The protein below binds the small molecule below.
Small molecule (SMILES): C[C@]12OC[C@H](O)[C@H]1O[B-](O)(O)O2

Binding-site contacts:
Ligand atom O9 contacts residue TRP269 of chain 1.A at 2.8 Å (h-bond).
Ligand atom O1 contacts residue THR246 of chain 1.A at 4.0 Å.
Ligand atom O12 contacts residue GLN57 of chain 1.A at 3.4 Å (h-bond).
Ligand atom B contacts residue THR246 of chain 1.A at 3.5 Å.
Ligand atom O5 contacts residue ASN139 of chain 1.A at 3.1 Å (h-bond).
Ligand atom C6 contacts residue ASN139 of chain 1.A at 3.9 Å.
Ligand atom O9 contacts residue SER245 of chain 1.A at 3.5 Å.
Ligand atom O1 contacts residue SER245 of chain 1.A at 4.1 Å.
Ligand atom C8 contacts residue TRP62 of chain 1.A at 4.3 Å (hydrophobic).
Ligand atom O9 contacts residue ARG290 of chain 1.A at 4.1 Å.
Ligand atom C7 contacts residue GLN57 of chain 1.A at 4.1 Å.
Ligand atom O10 contacts residue SER59 of chain 1.A at 2.8 Å (h-bond).
Ligand atom B contacts residue SER59 of chain 1.A at 3.7 Å.
Ligand atom C4 contacts residue ARG195 of chain 1.A at 3.6 Å.
Ligand atom O9 contacts residue ARG195 of chain 1.A at 3.0 Å (salt-bridge).
Ligand atom O12 contacts residue PHE186 of chain 1.A at 4.2 Å.
Ligand atom B contacts residue ARG290 of chain 1.A at 3.6 Å.
Ligand atom O3 contacts residue ARG195 of chain 1.A at 2.9 Å (salt-bridge).
Ligand atom O10 contacts residue TRP269 of chain 1.A at 3.4 Å (h-bond).
Ligand atom B contacts residue ARG195 of chain 1.A at 3.7 Å.
Ligand atom C11 contacts residue ARG290 of chain 1.A at 3.9 Å.
Ligand atom C6 contacts residue ARG195 of chain 1.A at 3.9 Å.
Ligand atom O3 contacts residue ARG290 of chain 1.A at 2.9 Å (salt-bridge).
Ligand atom C8 contacts residue GLN57 of chain 1.A at 4.1 Å.
Ligand atom C4 contacts residue ARG290 of chain 1.A at 3.9 Å.
Ligand atom O1 contacts residue SER59 of chain 1.A at 3.5 Å (h-bond).
Ligand atom C8 contacts residue SER59 of chain 1.A at 3.8 Å.
Ligand atom C11 contacts residue TYR61 of chain 1.A at 3.8 Å (hydrophobic).
Ligand atom C7 contacts residue PHE186 of chain 1.A at 4.0 Å (hydrophobic).
Ligand atom B contacts residue TRP269 of chain 1.A at 3.6 Å.
Ligand atom C6 contacts residue PHE186 of chain 1.A at 3.8 Å (hydrophobic).
Ligand atom C11 contacts residue ASN139 of chain 1.A at 3.9 Å.
Ligand atom C4 contacts residue ASN139 of chain 1.A at 4.1 Å.
Ligand atom O10 contacts residue ARG290 of chain 1.A at 2.7 Å (salt-bridge).
Ligand atom O5 contacts residue ARG195 of chain 1.A at 3.2 Å (salt-bridge).
Ligand atom O10 contacts residue THR246 of chain 1.A at 2.9 Å (h-bond).
Ligand atom C11 contacts residue TRP62 of chain 1.A at 3.9 Å (hydrophobic).
Ligand atom O9 contacts residue THR246 of chain 1.A at 3.1 Å (h-bond).
Ligand atom O3 contacts residue TRP269 of chain 1.A at 4.3 Å.
Ligand atom O12 contacts residue TRP62 of chain 1.A at 3.4 Å (h-bond).

Sequence of chain 1.A:
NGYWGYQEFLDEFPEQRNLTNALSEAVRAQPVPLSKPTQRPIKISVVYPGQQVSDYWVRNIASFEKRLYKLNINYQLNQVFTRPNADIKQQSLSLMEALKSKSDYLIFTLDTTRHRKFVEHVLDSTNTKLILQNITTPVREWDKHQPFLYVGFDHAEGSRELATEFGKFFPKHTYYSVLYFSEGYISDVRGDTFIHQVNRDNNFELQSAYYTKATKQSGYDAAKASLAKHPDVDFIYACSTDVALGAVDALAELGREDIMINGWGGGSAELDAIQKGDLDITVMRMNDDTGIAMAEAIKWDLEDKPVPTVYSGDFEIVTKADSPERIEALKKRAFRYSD